A small-molecule ligand and the protein it binds are described below.
Small molecule (SMILES): CC(C)CC(=O)Nc1n[nH]c2c1CN(C(=O)C1CCN(C)CC1)C2(C)C

Binding-site contacts:
Ligand atom C11 contacts residue ASP91 of chain 1.C at 3.4 Å.
Ligand atom C8 contacts residue LEU88 of chain 1.C at 3.6 Å (hydrophobic).
Ligand atom C6 contacts residue LEU139 of chain 1.C at 3.6 Å (hydrophobic).
Ligand atom C3 contacts residue LEU139 of chain 1.C at 3.7 Å (hydrophobic).
Ligand atom C6 contacts residue LEU88 of chain 1.C at 3.7 Å (hydrophobic).
Ligand atom C18 contacts residue ASN137 of chain 1.C at 3.2 Å.
Ligand atom O26 contacts residue LYS38 of chain 1.C at 3.1 Å (salt-bridge).
Ligand atom N5 contacts residue PHE87 of chain 1.C at 3.8 Å.
Ligand atom C23 contacts residue PHE85 of chain 1.C at 3.6 Å (hydrophobic).
Ligand atom C16 contacts residue ASP150 of chain 1.C at 3.5 Å.
Ligand atom C15 contacts residue LYS38 of chain 1.C at 3.9 Å.
Ligand atom C15 contacts residue ASP150 of chain 1.C at 3.8 Å.
Ligand atom C9 contacts residue HIS89 of chain 1.C at 3.8 Å.
Ligand atom N5 contacts residue LEU139 of chain 1.C at 3.9 Å.
Ligand atom C19 contacts residue ASP150 of chain 1.C at 3.6 Å.
Ligand atom O13 contacts residue ILE15 of chain 1.C at 3.5 Å.
Ligand atom C12 contacts residue HIS89 of chain 1.C at 3.9 Å.
Ligand atom C19 contacts residue ASN137 of chain 1.C at 3.4 Å.
Ligand atom C22 contacts residue VAL69 of chain 1.C at 3.9 Å (hydrophobic).
Ligand atom N4 contacts residue ALA36 of chain 1.C at 3.1 Å.
Ligand atom C2 contacts residue LEU139 of chain 1.C at 3.4 Å (hydrophobic).
Ligand atom C19 contacts residue GLN136 of chain 1.C at 3.4 Å.
Ligand atom N17 contacts residue ASN137 of chain 1.C at 3.6 Å (h-bond).
Ligand atom C3 contacts residue ALA36 of chain 1.C at 3.8 Å (hydrophobic).
Ligand atom C11 contacts residue GLN90 of chain 1.C at 3.3 Å.
Ligand atom C1 contacts residue LEU139 of chain 1.C at 3.8 Å (hydrophobic).
Ligand atom C22 contacts residue PHE85 of chain 1.C at 3.6 Å (hydrophobic).
Ligand atom N5 contacts residue LEU88 of chain 1.C at 3.1 Å (h-bond).
Ligand atom C16 contacts residue TYR20 of chain 1.C at 3.6 Å (hydrophobic).
Ligand atom N5 contacts residue ALA36 of chain 1.C at 3.7 Å.
Ligand atom N5 contacts residue GLU86 of chain 1.C at 3.8 Å.
Ligand atom C12 contacts residue ILE15 of chain 1.C at 3.9 Å (hydrophobic).
Ligand atom N17 contacts residue ASP150 of chain 1.C at 2.6 Å (salt-bridge).
Ligand atom N4 contacts residue GLU86 of chain 1.C at 3.1 Å (salt-bridge).
Ligand atom C9 contacts residue LEU88 of chain 1.C at 3.5 Å (hydrophobic).
Ligand atom C8 contacts residue ILE15 of chain 1.C at 3.9 Å (hydrophobic).
Ligand atom C18 contacts residue ASP150 of chain 1.C at 3.2 Å.
Ligand atom N7 contacts residue LEU88 of chain 1.C at 2.9 Å (h-bond).
Ligand atom C23 contacts residue ALA36 of chain 1.C at 3.7 Å (hydrophobic).
Ligand atom C11 contacts residue HIS89 of chain 1.C at 3.2 Å.

Sequence of chain 1.C:
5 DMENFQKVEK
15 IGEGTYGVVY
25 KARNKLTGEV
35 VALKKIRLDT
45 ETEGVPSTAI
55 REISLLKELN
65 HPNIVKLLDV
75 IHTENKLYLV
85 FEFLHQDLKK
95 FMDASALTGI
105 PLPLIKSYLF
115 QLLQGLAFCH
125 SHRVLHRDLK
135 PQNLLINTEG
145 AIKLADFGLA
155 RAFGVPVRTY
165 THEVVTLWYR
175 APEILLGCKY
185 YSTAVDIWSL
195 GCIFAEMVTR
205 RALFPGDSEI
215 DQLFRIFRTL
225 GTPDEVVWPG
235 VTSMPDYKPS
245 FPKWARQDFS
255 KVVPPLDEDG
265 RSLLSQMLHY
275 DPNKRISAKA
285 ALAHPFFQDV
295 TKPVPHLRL